Sequence of chain 1.A:
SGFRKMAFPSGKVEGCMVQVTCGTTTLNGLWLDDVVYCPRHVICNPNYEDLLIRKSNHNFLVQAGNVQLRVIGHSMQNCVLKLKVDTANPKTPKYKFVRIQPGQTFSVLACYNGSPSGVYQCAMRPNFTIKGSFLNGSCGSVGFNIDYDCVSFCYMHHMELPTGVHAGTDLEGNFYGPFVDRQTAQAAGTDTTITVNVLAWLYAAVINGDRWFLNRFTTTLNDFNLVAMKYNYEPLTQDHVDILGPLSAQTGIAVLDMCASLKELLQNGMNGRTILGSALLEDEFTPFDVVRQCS

A small-molecule ligand and the protein it binds are described below.
Small molecule (SMILES): O=C(O)c1ccc2ccccc2n1

Binding-site contacts:
Ligand atom O contacts residue HIS163 of chain 1.A at 3.8 Å.
Ligand atom C4A contacts residue HIS41 of chain 1.A at 3.4 Å.
Ligand atom C4 contacts residue MET165 of chain 1.A at 3.3 Å (hydrophobic).
Ligand atom C8A contacts residue HIS164 of chain 1.A at 4.0 Å.
Ligand atom C4 contacts residue HIS41 of chain 1.A at 3.3 Å.
Ligand atom C5 contacts residue HIS41 of chain 1.A at 3.4 Å.
Ligand atom C3 contacts residue HIS164 of chain 1.A at 3.5 Å.
Ligand atom C contacts residue PRO39 of chain 1.A at 4.3 Å (hydrophobic).
Ligand atom O contacts residue PRO39 of chain 1.A at 3.1 Å.
Ligand atom C5 contacts residue ARG188 of chain 1.A at 4.0 Å.
Ligand atom C2 contacts residue HIS41 of chain 1.A at 3.7 Å.
Ligand atom O contacts residue HIS41 of chain 1.A at 4.1 Å.
Ligand atom C4A contacts residue MET165 of chain 1.A at 3.4 Å (hydrophobic).
Ligand atom N1 contacts residue CYS145 of chain 1.A at 2.9 Å (h-bond).
Ligand atom C4 contacts residue ASP187 of chain 1.A at 3.5 Å.
Ligand atom C8A contacts residue HIS41 of chain 1.A at 3.5 Å.
Ligand atom N1 contacts residue HIS41 of chain 1.A at 3.6 Å.
Ligand atom C contacts residue CYS145 of chain 1.A at 1.8 Å (hydrophobic).
Ligand atom C8A contacts residue MET165 of chain 1.A at 4.1 Å (hydrophobic).
Ligand atom C6 contacts residue HIS41 of chain 1.A at 3.8 Å.
Ligand atom C3 contacts residue CYS145 of chain 1.A at 4.1 Å (hydrophobic).
Ligand atom C4A contacts residue HIS164 of chain 1.A at 4.3 Å.
Ligand atom C contacts residue HIS41 of chain 1.A at 4.2 Å.
Ligand atom C4A contacts residue ASP187 of chain 1.A at 4.1 Å.
Ligand atom C8 contacts residue HIS41 of chain 1.A at 3.7 Å.
Ligand atom C contacts residue HIS164 of chain 1.A at 3.2 Å.
Ligand atom C5 contacts residue ASP187 of chain 1.A at 3.7 Å.
Ligand atom O contacts residue HIS164 of chain 1.A at 3.8 Å.
Ligand atom C2 contacts residue HIS164 of chain 1.A at 3.0 Å.
Ligand atom O contacts residue LEU27 of chain 1.A at 4.0 Å.
Ligand atom C2 contacts residue CYS145 of chain 1.A at 2.8 Å (hydrophobic).
Ligand atom C3 contacts residue MET165 of chain 1.A at 4.0 Å (hydrophobic).
Ligand atom O contacts residue CYS145 of chain 1.A at 2.6 Å (h-bond).
Ligand atom C8A contacts residue CYS145 of chain 1.A at 4.2 Å (hydrophobic).
Ligand atom N1 contacts residue HIS164 of chain 1.A at 3.3 Å (h-bond).
Ligand atom C5 contacts residue MET165 of chain 1.A at 3.6 Å (hydrophobic).
Ligand atom C6 contacts residue MET165 of chain 1.A at 4.3 Å (hydrophobic).
Ligand atom C3 contacts residue HIS41 of chain 1.A at 3.3 Å.
Ligand atom C4 contacts residue HIS164 of chain 1.A at 4.1 Å.
Ligand atom C7 contacts residue HIS41 of chain 1.A at 4.0 Å.